Binding-site contacts:
Ligand atom OH contacts residue VAL37 of chain 1.A at 4.2 Å.
Ligand atom OH contacts residue VAL96 of chain 1.A at 3.9 Å.
Ligand atom CE contacts residue TYR89 of chain 1.A at 4.4 Å (hydrophobic).
Ligand atom CH3 contacts residue PHE33 of chain 1.A at 3.9 Å (hydrophobic).
Ligand atom CH3 contacts residue VAL37 of chain 1.A at 3.6 Å (hydrophobic).
Ligand atom NZ contacts residue ASN90 of chain 1.A at 4.5 Å.
Ligand atom CE contacts residue VAL37 of chain 1.A at 4.4 Å (hydrophobic).
Ligand atom CE contacts residue ASN90 of chain 1.A at 3.9 Å.
Ligand atom CD contacts residue LEU42 of chain 1.A at 4.0 Å (hydrophobic).
Ligand atom CH contacts residue VAL37 of chain 1.A at 3.6 Å (hydrophobic).
Ligand atom NZ contacts residue VAL37 of chain 1.A at 3.6 Å.
Ligand atom CD contacts residue ILE44 of chain 1.A at 4.4 Å (hydrophobic).
Ligand atom OH contacts residue ASN90 of chain 1.A at 2.8 Å (h-bond).
Ligand atom CH contacts residue VAL96 of chain 1.A at 3.8 Å (hydrophobic).
Ligand atom CH3 contacts residue PRO32 of chain 1.A at 3.9 Å (hydrophobic).
Ligand atom OH contacts residue ALA86 of chain 1.A at 4.3 Å.
Ligand atom CE contacts residue ILE44 of chain 1.A at 4.4 Å (hydrophobic).
Ligand atom CH contacts residue ASN90 of chain 1.A at 3.7 Å.
Ligand atom NZ contacts residue VAL96 of chain 1.A at 4.3 Å.
Ligand atom CH3 contacts residue VAL96 of chain 1.A at 3.8 Å (hydrophobic).
Ligand atom OH contacts residue TYR47 of chain 1.A at 3.9 Å.
Ligand atom OH contacts residue TYR89 of chain 1.A at 4.4 Å.

This small molecule binds to this protein.
Small molecule (SMILES): CC(=O)NCCCC[C@H](N)C(=O)O

Sequence of chain 1.A:
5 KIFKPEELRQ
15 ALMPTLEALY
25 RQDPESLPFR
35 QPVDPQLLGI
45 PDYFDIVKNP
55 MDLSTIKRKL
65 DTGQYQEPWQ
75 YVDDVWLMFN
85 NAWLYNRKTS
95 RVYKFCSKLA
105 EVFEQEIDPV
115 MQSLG